Sequence of chain 1.C:
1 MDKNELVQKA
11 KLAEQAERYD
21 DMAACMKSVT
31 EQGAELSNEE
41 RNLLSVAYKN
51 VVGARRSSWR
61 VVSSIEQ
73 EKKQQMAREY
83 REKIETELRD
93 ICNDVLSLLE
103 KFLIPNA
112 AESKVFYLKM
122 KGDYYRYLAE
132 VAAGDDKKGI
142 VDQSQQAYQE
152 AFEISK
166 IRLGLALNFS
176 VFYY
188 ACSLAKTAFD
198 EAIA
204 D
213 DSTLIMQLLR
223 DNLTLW

Binding-site contacts:
Ligand atom P contacts residue ARG127 of chain 1.C at 3.1 Å.
Ligand atom O1P contacts residue TYR128 of chain 1.C at 2.5 Å (h-bond).
Ligand atom CA contacts residue ASN224 of chain 1.C at 3.7 Å.
Ligand atom O contacts residue VAL176 of chain 1.C at 4.0 Å.
Ligand atom CA contacts residue LEU172 of chain 1.C at 3.7 Å (hydrophobic).
Ligand atom O3P contacts residue ARG56 of chain 1.C at 4.0 Å.
Ligand atom C contacts residue LYS49 of chain 1.C at 2.9 Å.
Ligand atom CB contacts residue ASN173 of chain 1.C at 3.3 Å.
Ligand atom O contacts residue ASN173 of chain 1.C at 2.7 Å (h-bond).
Ligand atom OG contacts residue ARG127 of chain 1.C at 3.3 Å (salt-bridge).
Ligand atom O2P contacts residue ARG56 of chain 1.C at 2.7 Å (salt-bridge).
Ligand atom P contacts residue TYR128 of chain 1.C at 3.6 Å.
Ligand atom O contacts residue TRP228 of chain 1.C at 4.0 Å.
Ligand atom O2P contacts residue ARG60 of chain 1.C at 4.0 Å.
Ligand atom O1P contacts residue ARG56 of chain 1.C at 3.5 Å (salt-bridge).
Ligand atom C contacts residue LYS49 of chain 1.C at 4.2 Å.
Ligand atom C contacts residue LEU172 of chain 1.C at 3.5 Å (hydrophobic).
Ligand atom O contacts residue LYS49 of chain 1.C at 3.7 Å.
Ligand atom O2P contacts residue ARG127 of chain 1.C at 2.9 Å (salt-bridge).
Ligand atom O1P contacts residue ARG127 of chain 1.C at 2.6 Å (salt-bridge).
Ligand atom CA contacts residue LYS49 of chain 1.C at 3.0 Å.
Ligand atom O contacts residue LEU172 of chain 1.C at 3.3 Å.
Ligand atom N contacts residue LEU220 of chain 1.C at 4.3 Å.
Ligand atom O contacts residue VAL46 of chain 1.C at 3.8 Å.
Ligand atom CA contacts residue ASN173 of chain 1.C at 3.0 Å.
Ligand atom N contacts residue LYS49 of chain 1.C at 2.6 Å (salt-bridge).
Ligand atom N contacts residue LEU172 of chain 1.C at 3.9 Å.
Ligand atom N contacts residue VAL176 of chain 1.C at 4.1 Å.
Ligand atom N contacts residue LYS49 of chain 1.C at 3.9 Å.
Ligand atom CA contacts residue LEU227 of chain 1.C at 4.2 Å (hydrophobic).
Ligand atom N contacts residue TYR179 of chain 1.C at 3.7 Å.
Ligand atom P contacts residue ARG56 of chain 1.C at 3.4 Å.
Ligand atom CA contacts residue LYS49 of chain 1.C at 3.5 Å.
Ligand atom O3P contacts residue TYR128 of chain 1.C at 3.8 Å.
Ligand atom N contacts residue ASN224 of chain 1.C at 4.0 Å.
Ligand atom N contacts residue LEU172 of chain 1.C at 4.4 Å.
Ligand atom OG contacts residue ASN173 of chain 1.C at 3.5 Å (h-bond).
Ligand atom O contacts residue ASN224 of chain 1.C at 4.2 Å.
Ligand atom C contacts residue ASN173 of chain 1.C at 3.2 Å.
Ligand atom N contacts residue ASN173 of chain 1.C at 4.4 Å.

A small-molecule ligand and the protein it binds are described below.
Small molecule (SMILES): NCC(=O)NCC(=O)NCC(=O)N[C@@H](COP(=O)(O)O)C(=O)NCC(=O)NCC(=O)NCC=O